The small molecule below binds the protein below.
Small molecule (SMILES): O=C(O)c1ccco1

Sequence of chain 1.A:
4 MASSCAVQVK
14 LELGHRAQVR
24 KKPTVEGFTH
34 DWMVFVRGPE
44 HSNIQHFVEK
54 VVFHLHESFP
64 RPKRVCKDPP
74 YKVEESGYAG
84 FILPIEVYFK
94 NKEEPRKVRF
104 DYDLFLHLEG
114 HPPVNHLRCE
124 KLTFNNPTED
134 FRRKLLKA

Sequence of chain 1.B:
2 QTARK

Binding-site contacts:
Ligand atom C2 contacts residue SER61 of chain 1.A at 4.0 Å.
Ligand atom O6 contacts residue ALA82 of chain 1.A at 3.3 Å (h-bond).
Ligand atom C1 contacts residue LYS6 of chain 1.B at 1.4 Å.
Ligand atom O6 contacts residue TYR81 of chain 1.A at 3.0 Å (h-bond).
Ligand atom C2 contacts residue GLY80 of chain 1.A at 4.0 Å.
Ligand atom C1 contacts residue ALA82 of chain 1.A at 4.4 Å (hydrophobic).
Ligand atom C4 contacts residue PHE31 of chain 1.A at 3.3 Å (hydrophobic).
Ligand atom C5 contacts residue LYS6 of chain 1.B at 4.3 Å.
Ligand atom C3 contacts residue GLY80 of chain 1.A at 3.3 Å.
Ligand atom C2 contacts residue TYR81 of chain 1.A at 3.2 Å (hydrophobic).
Ligand atom C3 contacts residue PHE62 of chain 1.A at 3.6 Å (hydrophobic).
Ligand atom C3 contacts residue SER79 of chain 1.A at 3.5 Å.
Ligand atom C4 contacts residue TYR81 of chain 1.A at 4.0 Å (hydrophobic).
Ligand atom C4 contacts residue PHE62 of chain 1.A at 3.7 Å (hydrophobic).
Ligand atom C5 contacts residue TYR81 of chain 1.A at 4.2 Å (hydrophobic).
Ligand atom C2 contacts residue SER79 of chain 1.A at 4.5 Å.
Ligand atom C5 contacts residue PHE62 of chain 1.A at 3.6 Å (hydrophobic).
Ligand atom C5 contacts residue PHE31 of chain 1.A at 4.1 Å (hydrophobic).
Ligand atom C2 contacts residue LYS6 of chain 1.B at 2.6 Å.
Ligand atom C5 contacts residue SER61 of chain 1.A at 3.7 Å.
Ligand atom O8 contacts residue LYS6 of chain 1.B at 2.9 Å (salt-bridge).
Ligand atom O6 contacts residue GLY80 of chain 1.A at 3.5 Å.
Ligand atom C3 contacts residue LYS6 of chain 1.B at 3.9 Å.
Ligand atom O6 contacts residue LYS6 of chain 1.B at 2.3 Å (salt-bridge).
Ligand atom C4 contacts residue GLY80 of chain 1.A at 4.4 Å.
Ligand atom C3 contacts residue TYR81 of chain 1.A at 3.4 Å (hydrophobic).
Ligand atom C1 contacts residue TYR81 of chain 1.A at 3.5 Å (hydrophobic).
Ligand atom C1 contacts residue PHE62 of chain 1.A at 3.5 Å (hydrophobic).
Ligand atom C4 contacts residue SER79 of chain 1.A at 3.7 Å.
Ligand atom O6 contacts residue PHE62 of chain 1.A at 3.8 Å.
Ligand atom C1 contacts residue GLY80 of chain 1.A at 4.2 Å.
Ligand atom C1 contacts residue SER61 of chain 1.A at 3.8 Å.
Ligand atom O8 contacts residue TYR81 of chain 1.A at 3.8 Å.
Ligand atom O8 contacts residue PHE62 of chain 1.A at 3.6 Å.
Ligand atom C3 contacts residue PHE31 of chain 1.A at 3.9 Å (hydrophobic).
Ligand atom C2 contacts residue PHE62 of chain 1.A at 3.3 Å (hydrophobic).
Ligand atom O8 contacts residue SER61 of chain 1.A at 3.3 Å (h-bond).